Sequence of chain 33.A:
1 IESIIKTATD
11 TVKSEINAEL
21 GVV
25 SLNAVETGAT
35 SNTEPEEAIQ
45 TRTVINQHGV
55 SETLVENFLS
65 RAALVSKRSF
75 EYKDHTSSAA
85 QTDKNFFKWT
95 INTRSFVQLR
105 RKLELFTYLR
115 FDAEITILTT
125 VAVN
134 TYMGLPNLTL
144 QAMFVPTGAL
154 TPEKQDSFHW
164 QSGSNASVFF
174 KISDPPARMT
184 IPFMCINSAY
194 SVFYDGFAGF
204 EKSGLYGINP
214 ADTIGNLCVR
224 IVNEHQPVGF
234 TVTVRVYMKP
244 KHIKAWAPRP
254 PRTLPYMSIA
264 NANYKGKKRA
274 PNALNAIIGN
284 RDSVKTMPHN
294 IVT

The small molecule below binds the protein below.
Small molecule (SMILES): CC(=O)N[C@@H]1[C@@H](O)[C@H](O[C@@H]2O[C@H](CO[C@]3(C(=O)O)C[C@H](O)[C@@H](NC(C)=O)[C@H]([C@H](O)[C@H](O)CO)O3)[C@H](O)[C@H](O)[C@H]2O)[C@@H](CO)O[C@H]1O

Sequence of chain 33.B:
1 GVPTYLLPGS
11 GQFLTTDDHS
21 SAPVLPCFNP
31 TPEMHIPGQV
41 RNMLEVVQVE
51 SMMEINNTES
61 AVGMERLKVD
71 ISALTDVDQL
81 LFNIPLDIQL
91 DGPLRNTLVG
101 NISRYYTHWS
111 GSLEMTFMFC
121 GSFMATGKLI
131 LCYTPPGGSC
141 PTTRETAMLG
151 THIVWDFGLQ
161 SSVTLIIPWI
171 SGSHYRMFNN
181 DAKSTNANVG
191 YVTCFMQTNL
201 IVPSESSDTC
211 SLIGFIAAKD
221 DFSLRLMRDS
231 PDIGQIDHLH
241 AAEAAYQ

Binding-site contacts:
Ligand atom C11 contacts residue ILE233 of chain 33.B at 3.5 Å (hydrophobic).
Ligand atom C8 contacts residue ASN180 of chain 33.B at 3.0 Å.
Ligand atom O6 contacts residue PRO274 of chain 33.A at 3.8 Å.
Ligand atom O7 contacts residue LYS270 of chain 33.A at 3.4 Å (salt-bridge).
Ligand atom O10 contacts residue LYS270 of chain 33.A at 3.0 Å (salt-bridge).
Ligand atom C10 contacts residue ASP232 of chain 33.B at 3.6 Å.
Ligand atom C4 contacts residue PRO231 of chain 33.B at 3.4 Å (hydrophobic).
Ligand atom C5 contacts residue PRO231 of chain 33.B at 3.4 Å (hydrophobic).
Ligand atom C11 contacts residue ASP232 of chain 33.B at 3.4 Å.
Ligand atom O7 contacts residue PRO274 of chain 33.A at 3.5 Å.
Ligand atom C7 contacts residue ASN180 of chain 33.B at 3.5 Å.
Ligand atom C3 contacts residue PRO274 of chain 33.A at 3.7 Å (hydrophobic).
Ligand atom C3 contacts residue ARG95 of chain 33.B at 3.8 Å.
Ligand atom C10 contacts residue PRO231 of chain 33.B at 3.5 Å (hydrophobic).
Ligand atom C4 contacts residue ASP232 of chain 33.B at 3.5 Å.
Ligand atom C4 contacts residue PRO274 of chain 33.A at 3.8 Å (hydrophobic).
Ligand atom O4 contacts residue ASP91 of chain 33.B at 2.4 Å (salt-bridge).
Ligand atom C4 contacts residue ASN275 of chain 33.A at 3.7 Å.
Ligand atom C4 contacts residue ASP91 of chain 33.B at 3.4 Å.
Ligand atom C11 contacts residue GLY234 of chain 33.B at 3.7 Å.
Ligand atom O6 contacts residue ASP91 of chain 33.B at 3.2 Å.
Ligand atom O7 contacts residue ASN180 of chain 33.B at 3.2 Å (h-bond).
Ligand atom O3 contacts residue GLY282 of chain 33.A at 3.3 Å.
Ligand atom C11 contacts residue PRO231 of chain 33.B at 3.5 Å (hydrophobic).
Ligand atom C4 contacts residue ARG104 of chain 33.B at 3.7 Å.
Ligand atom N5 contacts residue PRO231 of chain 33.B at 2.6 Å (h-bond).
Ligand atom O1B contacts residue ASP91 of chain 33.B at 3.8 Å.
Ligand atom O3 contacts residue PRO274 of chain 33.A at 3.6 Å.
Ligand atom C10 contacts residue LYS270 of chain 33.A at 3.6 Å.
Ligand atom C3 contacts residue ARG104 of chain 33.B at 3.8 Å.
Ligand atom C6 contacts residue PRO231 of chain 33.B at 3.8 Å (hydrophobic).
Ligand atom N5 contacts residue ASN275 of chain 33.A at 3.5 Å (h-bond).
Ligand atom O1B contacts residue ARG104 of chain 33.B at 2.4 Å (salt-bridge).
Ligand atom O4 contacts residue ASP232 of chain 33.B at 2.9 Å (salt-bridge).
Ligand atom O4 contacts residue ARG95 of chain 33.B at 3.3 Å (salt-bridge).
Ligand atom C1 contacts residue ARG104 of chain 33.B at 3.4 Å.
Ligand atom O4 contacts residue ASN275 of chain 33.A at 2.8 Å (h-bond).
Ligand atom C10 contacts residue ASN275 of chain 33.A at 3.2 Å.
Ligand atom O10 contacts residue ASN275 of chain 33.A at 2.7 Å (h-bond).
Ligand atom C5 contacts residue ASN275 of chain 33.A at 3.5 Å.